Binding-site contacts:
Ligand atom C2 contacts residue LEU89 of chain 1.A at 3.4 Å (hydrophobic).
Ligand atom O5 contacts residue ASP138 of chain 1.A at 3.1 Å (salt-bridge).
Ligand atom O3 contacts residue THR91 of chain 1.A at 3.6 Å.
Ligand atom C6 contacts residue ASP141 of chain 1.A at 2.9 Å.
Ligand atom O4 contacts residue ASP141 of chain 1.A at 2.7 Å (salt-bridge).
Ligand atom O1 contacts residue ASP138 of chain 1.A at 3.4 Å (salt-bridge).
Ligand atom O4 contacts residue GLY15 of chain 1.A at 3.8 Å.
Ligand atom C3 contacts residue THR91 of chain 1.A at 3.8 Å.
Ligand atom C1 contacts residue LEU89 of chain 1.A at 3.7 Å (hydrophobic).
Ligand atom O4 contacts residue THR93 of chain 1.A at 3.2 Å (h-bond).
Ligand atom C2 contacts residue ALA90 of chain 1.A at 3.7 Å (hydrophobic).
Ligand atom O3 contacts residue GLY15 of chain 1.A at 3.1 Å (h-bond).
Ligand atom O6 contacts residue ASP138 of chain 1.A at 2.4 Å (salt-bridge).
Ligand atom C5 contacts residue THR91 of chain 1.A at 3.8 Å.
Ligand atom O2 contacts residue GLY137 of chain 1.A at 3.1 Å.
Ligand atom C4 contacts residue ASP141 of chain 1.A at 3.4 Å.
Ligand atom C6 contacts residue LEU89 of chain 1.A at 3.8 Å (hydrophobic).
Ligand atom O2 contacts residue GLY15 of chain 1.A at 3.7 Å.
Ligand atom C6 contacts residue ASP138 of chain 1.A at 3.6 Å.
Ligand atom O2 contacts residue THR91 of chain 1.A at 2.8 Å (h-bond).
Ligand atom O2 contacts residue LEU89 of chain 1.A at 3.8 Å.
Ligand atom O6 contacts residue ASP141 of chain 1.A at 2.5 Å (salt-bridge).
Ligand atom C4 contacts residue GLY15 of chain 1.A at 3.7 Å.
Ligand atom C6 contacts residue LEU139 of chain 1.A at 3.5 Å (hydrophobic).
Ligand atom C3 contacts residue GLY15 of chain 1.A at 3.9 Å.
Ligand atom O2 contacts residue ALA90 of chain 1.A at 2.9 Å (h-bond).
Ligand atom O2 contacts residue ASP138 of chain 1.A at 3.9 Å.
Ligand atom O5 contacts residue ALA90 of chain 1.A at 3.1 Å.
Ligand atom C5 contacts residue ASP138 of chain 1.A at 3.9 Å.
Ligand atom C1 contacts residue ASP138 of chain 1.A at 3.4 Å.
Ligand atom C5 contacts residue ASP141 of chain 1.A at 3.7 Å.
Ligand atom O1 contacts residue LEU89 of chain 1.A at 3.8 Å.
Ligand atom C1 contacts residue ALA90 of chain 1.A at 3.4 Å (hydrophobic).
Ligand atom O6 contacts residue ALA90 of chain 1.A at 3.4 Å (h-bond).
Ligand atom O6 contacts residue GLY137 of chain 1.A at 3.1 Å.
Ligand atom C3 contacts residue ASP138 of chain 1.A at 3.8 Å.
Ligand atom O6 contacts residue LEU139 of chain 1.A at 2.9 Å (h-bond).
Ligand atom O4 contacts residue THR91 of chain 1.A at 3.5 Å (h-bond).
Ligand atom O5 contacts residue GLY137 of chain 1.A at 3.9 Å.
Ligand atom C4 contacts residue THR91 of chain 1.A at 4.0 Å.

Sequence of chain 3.A:
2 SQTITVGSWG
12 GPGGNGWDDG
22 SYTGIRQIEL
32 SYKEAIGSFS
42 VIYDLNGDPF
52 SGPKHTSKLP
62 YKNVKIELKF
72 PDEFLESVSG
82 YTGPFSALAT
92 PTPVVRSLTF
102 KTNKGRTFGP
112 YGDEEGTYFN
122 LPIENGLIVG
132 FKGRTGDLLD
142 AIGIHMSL

This small molecule binds to this protein.
Small molecule (SMILES): OC[C@H]1O[C@H](O[C@@H]2[C@H](O)[C@@H](OC[C@H]3O[C@H](O)[C@@H](O)[C@@H](O[C@H]4O[C@H](CO)[C@@H](O)[C@H](O)[C@@H]4O)[C@@H]3O)O[C@H](CO)[C@H]2O)[C@@H](O)[C@@H](O)[C@@H]1O

Sequence of chain 1.A:
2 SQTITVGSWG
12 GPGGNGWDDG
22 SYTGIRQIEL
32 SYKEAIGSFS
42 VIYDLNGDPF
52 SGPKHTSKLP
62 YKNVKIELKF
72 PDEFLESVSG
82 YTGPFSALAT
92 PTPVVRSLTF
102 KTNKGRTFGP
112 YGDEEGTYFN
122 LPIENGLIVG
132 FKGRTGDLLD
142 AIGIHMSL